Binding-site contacts:
Ligand atom C23 contacts residue GLY771 of chain 1.A at 4.0 Å.
Ligand atom C25 contacts residue VAL768 of chain 1.A at 4.4 Å (hydrophobic).
Ligand atom C16 contacts residue ILE442 of chain 1.A at 4.2 Å (hydrophobic).
Ligand atom C21 contacts residue PHE638 of chain 1.A at 3.8 Å (hydrophobic).
Ligand atom C4 contacts residue TRP648 of chain 1.A at 3.7 Å (hydrophobic).
Ligand atom C26 contacts residue LEU772 of chain 1.A at 4.1 Å (hydrophobic).
Ligand atom C24 contacts residue ILE449 of chain 1.A at 3.7 Å (hydrophobic).
Ligand atom C15 contacts residue ILE442 of chain 1.A at 3.8 Å (hydrophobic).
Ligand atom C23 contacts residue VAL768 of chain 1.A at 4.1 Å (hydrophobic).
Ligand atom C22 contacts residue ALA445 of chain 1.A at 4.4 Å (hydrophobic).
Ligand atom C2 contacts residue PHE638 of chain 1.A at 4.3 Å (hydrophobic).
Ligand atom C5 contacts residue TRP648 of chain 1.A at 4.4 Å (hydrophobic).
Ligand atom C12 contacts residue PHE638 of chain 1.A at 3.3 Å (hydrophobic).
Ligand atom C15 contacts residue VAL446 of chain 1.A at 4.5 Å (hydrophobic).
Ligand atom C11 contacts residue PHE638 of chain 1.A at 3.7 Å (hydrophobic).
Ligand atom C16 contacts residue VAL446 of chain 1.A at 4.1 Å (hydrophobic).
Ligand atom C17 contacts residue PHE638 of chain 1.A at 4.3 Å (hydrophobic).
Ligand atom C9 contacts residue PHE638 of chain 1.A at 4.0 Å (hydrophobic).
Ligand atom C14 contacts residue PHE638 of chain 1.A at 4.5 Å (hydrophobic).
Ligand atom C21 contacts residue GLY771 of chain 1.A at 4.2 Å.
Ligand atom C27 contacts residue ILE449 of chain 1.A at 4.5 Å (hydrophobic).
Ligand atom C6 contacts residue TRP648 of chain 1.A at 4.0 Å (hydrophobic).
Ligand atom C22 contacts residue GLY771 of chain 1.A at 4.0 Å.
Ligand atom C3 contacts residue TRP648 of chain 1.A at 4.1 Å (hydrophobic).
Ligand atom C21 contacts residue LEU772 of chain 1.A at 3.9 Å (hydrophobic).
Ligand atom C1 contacts residue PHE638 of chain 1.A at 4.2 Å (hydrophobic).
Ligand atom C23 contacts residue ILE449 of chain 1.A at 4.0 Å (hydrophobic).
Ligand atom C13 contacts residue PHE638 of chain 1.A at 4.4 Å (hydrophobic).
Ligand atom O1 contacts residue TRP648 of chain 1.A at 4.2 Å.
Ligand atom C3 contacts residue PHE638 of chain 1.A at 3.9 Å (hydrophobic).
Ligand atom C27 contacts residue VAL768 of chain 1.A at 4.3 Å (hydrophobic).

Sequence of chain 1.A:
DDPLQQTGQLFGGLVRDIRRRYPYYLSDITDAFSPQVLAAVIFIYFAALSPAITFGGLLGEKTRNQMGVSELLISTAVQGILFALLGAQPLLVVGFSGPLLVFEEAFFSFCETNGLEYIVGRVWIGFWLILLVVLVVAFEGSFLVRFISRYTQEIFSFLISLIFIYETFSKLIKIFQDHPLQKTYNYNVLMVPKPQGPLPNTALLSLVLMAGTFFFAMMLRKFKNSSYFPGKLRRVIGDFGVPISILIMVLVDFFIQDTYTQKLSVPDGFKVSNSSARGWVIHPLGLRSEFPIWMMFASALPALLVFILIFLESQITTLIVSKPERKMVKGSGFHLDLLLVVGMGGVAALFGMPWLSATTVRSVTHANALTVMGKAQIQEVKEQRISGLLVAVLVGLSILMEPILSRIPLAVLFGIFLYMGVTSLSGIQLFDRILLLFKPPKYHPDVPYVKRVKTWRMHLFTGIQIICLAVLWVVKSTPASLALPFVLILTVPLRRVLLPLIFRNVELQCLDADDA

The protein below binds the small molecule below.
Small molecule (SMILES): CC(C)CCC[C@@H](C)[C@H]1CC[C@H]2[C@@H]3CC=C4C[C@@H](O)CC[C@]4(C)[C@H]3CC[C@]12C